A protein and the small-molecule ligand that binds it are described below.
Small molecule (SMILES): CC[C@H](C)[C@H](NC(=O)[C@H](CC(C)C)NC(=O)[C@H](CO)NC(=O)CNC(=O)[C@@H](NC(=O)[C@@H](N)[C@@H](C)O)C(C)C)C(=O)N[C@H](C=O)CCC(N)=O

Binding-site contacts:
Ligand atom O contacts residue PRO43 of chain 53.B at 3.8 Å.
Ligand atom CG2 contacts residue PRO43 of chain 53.B at 3.8 Å (hydrophobic).
Ligand atom O contacts residue ILE25 of chain 53.B at 3.8 Å.
Ligand atom O contacts residue ARG29 of chain 53.B at 3.2 Å (salt-bridge).
Ligand atom CG1 contacts residue ASP243 of chain 53.B at 3.2 Å.
Ligand atom C contacts residue ARG35 of chain 53.B at 3.9 Å.
Ligand atom CD contacts residue GLU39 of chain 53.B at 3.2 Å.
Ligand atom OE1 contacts residue PHE37 of chain 53.B at 3.7 Å.
Ligand atom CD2 contacts residue LEU40 of chain 53.B at 4.1 Å (hydrophobic).
Ligand atom C contacts residue ASP243 of chain 53.B at 3.8 Å.
Ligand atom N contacts residue ARG35 of chain 53.B at 4.0 Å.
Ligand atom CD1 contacts residue ARG35 of chain 53.B at 4.0 Å.
Ligand atom N contacts residue ARG29 of chain 53.B at 4.2 Å.
Ligand atom O contacts residue ARG35 of chain 53.B at 4.0 Å.
Ligand atom N contacts residue ASP243 of chain 53.B at 3.2 Å (salt-bridge).
Ligand atom CB contacts residue ASP243 of chain 53.B at 4.0 Å.
Ligand atom CD1 contacts residue LEU40 of chain 53.B at 3.6 Å (hydrophobic).
Ligand atom OE1 contacts residue ARG36 of chain 53.B at 2.9 Å (salt-bridge).
Ligand atom CA contacts residue ARG29 of chain 53.B at 3.8 Å.
Ligand atom CG contacts residue ARG36 of chain 53.B at 3.8 Å.
Ligand atom CA contacts residue ASP243 of chain 53.B at 3.5 Å.
Ligand atom C contacts residue ARG29 of chain 53.B at 3.9 Å.
Ligand atom N contacts residue ASP243 of chain 53.B at 2.6 Å (salt-bridge).
Ligand atom CA contacts residue ASP243 of chain 53.B at 3.6 Å.
Ligand atom N contacts residue PRO43 of chain 53.B at 4.0 Å.
Ligand atom OE1 contacts residue GLU39 of chain 53.B at 3.1 Å (salt-bridge).
Ligand atom CD contacts residue ARG36 of chain 53.B at 3.7 Å.
Ligand atom C contacts residue GLU39 of chain 53.B at 3.6 Å.
Ligand atom O contacts residue GLU39 of chain 53.B at 3.0 Å (salt-bridge).
Ligand atom CG2 contacts residue ARG35 of chain 53.B at 3.4 Å.
Ligand atom CD1 contacts residue ARG36 of chain 53.B at 3.6 Å.
Ligand atom CD1 contacts residue ARG29 of chain 53.B at 3.5 Å.
Ligand atom CA contacts residue ARG29 of chain 53.B at 4.1 Å.
Ligand atom CG1 contacts residue ARG36 of chain 53.B at 4.0 Å.
Ligand atom CB contacts residue ARG36 of chain 53.B at 3.4 Å.
Ligand atom O contacts residue ARG35 of chain 53.B at 2.7 Å (salt-bridge).
Ligand atom NE2 contacts residue GLU39 of chain 53.B at 2.9 Å (salt-bridge).
Ligand atom CG2 contacts residue ARG36 of chain 53.B at 4.1 Å.
Ligand atom C contacts residue ASP243 of chain 53.B at 3.5 Å.
Ligand atom O contacts residue ASP243 of chain 53.B at 4.1 Å.

Sequence of chain 53.B:
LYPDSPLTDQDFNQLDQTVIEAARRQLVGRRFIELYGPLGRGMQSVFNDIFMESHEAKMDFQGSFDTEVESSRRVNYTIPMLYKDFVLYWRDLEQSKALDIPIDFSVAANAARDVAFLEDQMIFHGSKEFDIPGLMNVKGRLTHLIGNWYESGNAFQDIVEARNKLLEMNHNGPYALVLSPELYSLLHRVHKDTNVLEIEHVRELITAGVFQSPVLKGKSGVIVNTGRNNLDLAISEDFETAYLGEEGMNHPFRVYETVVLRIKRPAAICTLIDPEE